Binding-site contacts:
Ligand atom C1 contacts residue LEU276 of chain 1.B at 3.6 Å (hydrophobic).
Ligand atom O3P contacts residue ARG244 of chain 1.A at 3.6 Å (salt-bridge).
Ligand atom O2P contacts residue LYS275 of chain 1.B at 3.8 Å.
Ligand atom O2 contacts residue PO41 of chain 1.I at 2.6 Å (h-bond).
Ligand atom P contacts residue TYR245 of chain 1.B at 3.9 Å.
Ligand atom O3 contacts residue SER248 of chain 1.B at 3.9 Å.
Ligand atom O3P contacts residue TYR265 of chain 1.B at 3.7 Å.
Ligand atom O6 contacts residue TYR245 of chain 1.B at 3.8 Å.
Ligand atom O5 contacts residue LYS275 of chain 1.B at 2.9 Å (salt-bridge).
Ligand atom C6 contacts residue TYR245 of chain 1.B at 3.5 Å (hydrophobic).
Ligand atom C6 contacts residue GLY247 of chain 1.B at 3.6 Å.
Ligand atom O2 contacts residue ASP122 of chain 1.B at 3.8 Å.
Ligand atom O1 contacts residue PO41 of chain 1.I at 2.9 Å (h-bond).
Ligand atom O6 contacts residue TYR265 of chain 1.B at 3.2 Å.
Ligand atom C4 contacts residue MET249 of chain 1.B at 3.6 Å (hydrophobic).
Ligand atom O6 contacts residue LYS275 of chain 1.B at 3.2 Å (salt-bridge).
Ligand atom C5 contacts residue GLY247 of chain 1.B at 3.8 Å.
Ligand atom O3 contacts residue MET249 of chain 1.B at 3.1 Å (h-bond).
Ligand atom O1 contacts residue LYS275 of chain 1.B at 3.5 Å.
Ligand atom C5 contacts residue LYS275 of chain 1.B at 3.8 Å.
Ligand atom O3 contacts residue GLY123 of chain 1.B at 3.7 Å.
Ligand atom O3 contacts residue ASP122 of chain 1.B at 2.8 Å (salt-bridge).
Ligand atom C4 contacts residue GLY247 of chain 1.B at 3.0 Å.
Ligand atom O2P contacts residue TYR216 of chain 1.B at 2.8 Å (h-bond).
Ligand atom O4 contacts residue GLY247 of chain 1.B at 3.7 Å.
Ligand atom O3P contacts residue ASN213 of chain 1.B at 2.5 Å (h-bond).
Ligand atom P contacts residue TYR265 of chain 1.B at 3.8 Å.
Ligand atom C1 contacts residue PO41 of chain 1.I at 3.3 Å.
Ligand atom C3 contacts residue ASP122 of chain 1.B at 3.6 Å.
Ligand atom C1 contacts residue LYS275 of chain 1.B at 3.8 Å.
Ligand atom C3 contacts residue MET249 of chain 1.B at 3.7 Å (hydrophobic).
Ligand atom O4 contacts residue MET249 of chain 1.B at 3.2 Å (h-bond).
Ligand atom O3 contacts residue GLY247 of chain 1.B at 3.8 Å.
Ligand atom C2 contacts residue LYS275 of chain 1.B at 3.9 Å.
Ligand atom O3P contacts residue TYR245 of chain 1.B at 2.8 Å (h-bond).
Ligand atom O1P contacts residue ARG244 of chain 1.A at 2.6 Å (salt-bridge).
Ligand atom C1 contacts residue GLU281 of chain 1.B at 3.7 Å.
Ligand atom C2 contacts residue PO41 of chain 1.I at 3.8 Å.
Ligand atom P contacts residue ASN213 of chain 1.B at 3.7 Å.
Ligand atom O2P contacts residue TYR265 of chain 1.B at 2.8 Å (h-bond).

Sequence of chain 1.A:
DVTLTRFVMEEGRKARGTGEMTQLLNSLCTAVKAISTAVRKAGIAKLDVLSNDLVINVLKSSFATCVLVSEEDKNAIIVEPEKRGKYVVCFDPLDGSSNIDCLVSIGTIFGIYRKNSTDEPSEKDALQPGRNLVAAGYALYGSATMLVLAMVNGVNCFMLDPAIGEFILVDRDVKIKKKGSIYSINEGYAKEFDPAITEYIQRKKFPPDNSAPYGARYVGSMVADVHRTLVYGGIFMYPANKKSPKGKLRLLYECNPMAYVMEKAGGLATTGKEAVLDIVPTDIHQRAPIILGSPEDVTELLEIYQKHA

Sequence of chain 1.B:
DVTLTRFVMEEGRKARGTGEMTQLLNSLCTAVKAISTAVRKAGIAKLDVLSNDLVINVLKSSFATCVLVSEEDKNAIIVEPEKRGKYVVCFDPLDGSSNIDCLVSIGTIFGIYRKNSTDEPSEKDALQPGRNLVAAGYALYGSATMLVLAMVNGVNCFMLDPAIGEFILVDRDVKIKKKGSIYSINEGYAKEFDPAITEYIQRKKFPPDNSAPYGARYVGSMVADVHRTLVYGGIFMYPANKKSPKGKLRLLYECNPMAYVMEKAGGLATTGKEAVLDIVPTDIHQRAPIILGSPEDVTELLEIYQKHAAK

This protein binds this small molecule.
Small molecule (SMILES): O=P(O)(O)OC[C@H]1O[C@](O)(CO)[C@@H](O)[C@@H]1O